This protein binds this small molecule.
Small molecule (SMILES): Cc1cc(S(=O)(=O)N(C)CC(=O)Nc2ccc3c(c2)OCCN3C2COC2)c2[nH]c(C#N)cc2c1

Sequence of chain 1.B:
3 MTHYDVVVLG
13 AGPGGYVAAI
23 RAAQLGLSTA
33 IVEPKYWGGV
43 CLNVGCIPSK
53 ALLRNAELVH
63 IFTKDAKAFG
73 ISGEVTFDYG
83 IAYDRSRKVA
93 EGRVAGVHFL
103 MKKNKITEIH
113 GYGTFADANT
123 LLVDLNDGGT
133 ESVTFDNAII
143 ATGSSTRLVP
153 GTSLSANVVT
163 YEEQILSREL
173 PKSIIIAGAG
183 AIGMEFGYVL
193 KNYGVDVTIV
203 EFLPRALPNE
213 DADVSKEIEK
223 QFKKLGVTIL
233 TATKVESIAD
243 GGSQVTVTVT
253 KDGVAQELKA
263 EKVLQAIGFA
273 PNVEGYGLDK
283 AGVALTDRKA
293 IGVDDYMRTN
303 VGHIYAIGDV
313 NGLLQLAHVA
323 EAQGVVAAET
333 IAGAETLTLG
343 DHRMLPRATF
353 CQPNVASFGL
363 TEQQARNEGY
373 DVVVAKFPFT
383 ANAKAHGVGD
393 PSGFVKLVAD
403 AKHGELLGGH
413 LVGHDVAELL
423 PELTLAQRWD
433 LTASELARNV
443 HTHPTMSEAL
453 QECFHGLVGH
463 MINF

Sequence of chain 1.A:
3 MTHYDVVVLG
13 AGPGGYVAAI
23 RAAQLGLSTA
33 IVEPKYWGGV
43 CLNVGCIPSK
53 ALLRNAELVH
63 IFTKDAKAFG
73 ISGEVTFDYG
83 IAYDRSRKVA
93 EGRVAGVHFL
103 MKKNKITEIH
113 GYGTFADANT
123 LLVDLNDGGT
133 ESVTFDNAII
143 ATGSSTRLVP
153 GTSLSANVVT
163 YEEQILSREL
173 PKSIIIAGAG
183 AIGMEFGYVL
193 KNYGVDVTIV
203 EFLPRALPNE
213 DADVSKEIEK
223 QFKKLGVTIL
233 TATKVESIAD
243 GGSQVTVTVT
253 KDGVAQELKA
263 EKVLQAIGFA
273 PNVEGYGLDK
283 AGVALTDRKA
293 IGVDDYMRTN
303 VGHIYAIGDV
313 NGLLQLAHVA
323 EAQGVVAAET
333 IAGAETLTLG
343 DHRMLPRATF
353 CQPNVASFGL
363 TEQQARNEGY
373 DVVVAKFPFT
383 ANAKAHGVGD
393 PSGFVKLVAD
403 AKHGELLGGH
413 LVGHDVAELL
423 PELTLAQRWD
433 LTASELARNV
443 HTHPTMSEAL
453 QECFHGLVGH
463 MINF

Binding-site contacts:
Ligand atom O19 contacts residue PHE101 of chain 1.A at 3.5 Å.
Ligand atom C30 contacts residue GLU450 of chain 1.B at 3.8 Å.
Ligand atom O22 contacts residue ARG95 of chain 1.A at 3.3 Å.
Ligand atom N35 contacts residue GLU454 of chain 1.B at 3.6 Å.
Ligand atom C24 contacts residue ASN465 of chain 1.B at 3.6 Å.
Ligand atom C03 contacts residue ASN465 of chain 1.B at 3.3 Å.
Ligand atom C25 contacts residue ASN465 of chain 1.B at 3.7 Å.
Ligand atom N35 contacts residue ASN384 of chain 1.B at 3.5 Å (h-bond).
Ligand atom C31 contacts residue TYR18 of chain 1.A at 3.6 Å (hydrophobic).
Ligand atom C04 contacts residue ASN465 of chain 1.B at 3.6 Å.
Ligand atom N35 contacts residue ALA451 of chain 1.B at 3.5 Å.
Ligand atom N26 contacts residue ALA383 of chain 1.B at 3.1 Å (h-bond).
Ligand atom C32 contacts residue TYR18 of chain 1.A at 3.7 Å (hydrophobic).
Ligand atom C28 contacts residue ASN465 of chain 1.B at 3.8 Å.
Ligand atom C27 contacts residue ALA383 of chain 1.B at 3.8 Å (hydrophobic).
Ligand atom C01 contacts residue VAL99 of chain 1.A at 3.6 Å (hydrophobic).
Ligand atom O05 contacts residue ARG95 of chain 1.A at 3.5 Å (salt-bridge).
Ligand atom C08 contacts residue ALA383 of chain 1.B at 3.6 Å (hydrophobic).
Ligand atom C31 contacts residue HIS445 of chain 1.B at 3.7 Å.
Ligand atom C01 contacts residue TYR18 of chain 1.A at 3.6 Å (hydrophobic).
Ligand atom N02 contacts residue ASN465 of chain 1.B at 3.6 Å.
Ligand atom O23 contacts residue ALA385 of chain 1.B at 3.4 Å (h-bond).
Ligand atom C30 contacts residue HIS445 of chain 1.B at 3.7 Å.
Ligand atom C30 contacts residue ASN465 of chain 1.B at 3.7 Å.
Ligand atom C34 contacts residue PHE379 of chain 1.B at 3.7 Å (hydrophobic).
Ligand atom C11 contacts residue PHE101 of chain 1.A at 3.3 Å (hydrophobic).
Ligand atom C33 contacts residue TYR18 of chain 1.A at 3.3 Å (hydrophobic).
Ligand atom C18 contacts residue PHE101 of chain 1.A at 3.5 Å (hydrophobic).
Ligand atom C29 contacts residue ASN465 of chain 1.B at 3.5 Å.
Ligand atom O23 contacts residue ARG95 of chain 1.A at 3.4 Å (salt-bridge).
Ligand atom O23 contacts residue ALA383 of chain 1.B at 3.1 Å (h-bond).
Ligand atom O16 contacts residue THR382 of chain 1.B at 3.6 Å (h-bond).
Ligand atom N35 contacts residue PHE379 of chain 1.B at 3.1 Å.
Ligand atom C30 contacts residue GLU323 of chain 1.A at 3.4 Å.
Ligand atom C12 contacts residue PHE101 of chain 1.A at 3.7 Å (hydrophobic).
Ligand atom N06 contacts residue ASN465 of chain 1.B at 2.8 Å (h-bond).
Ligand atom C28 contacts residue GLU450 of chain 1.B at 3.5 Å.
Ligand atom N35 contacts residue GLU450 of chain 1.B at 3.6 Å.
Ligand atom C34 contacts residue ALA383 of chain 1.B at 3.7 Å (hydrophobic).
Ligand atom C03 contacts residue ALA383 of chain 1.B at 3.8 Å (hydrophobic).